Binding-site contacts:
Ligand atom C11 contacts residue GLY68 of chain 1.F at 4.1 Å.
Ligand atom C10 contacts residue GLN34 of chain 1.F at 3.8 Å.
Ligand atom C16 contacts residue PRO124 of chain 1.F at 4.1 Å (hydrophobic).
Ligand atom N1 contacts residue SER97 of chain 1.F at 2.2 Å (h-bond).
Ligand atom C17 contacts residue MET98 of chain 1.F at 3.7 Å (hydrophobic).
Ligand atom C16 contacts residue ILE70 of chain 1.F at 4.3 Å (hydrophobic).
Ligand atom C16 contacts residue SER97 of chain 1.F at 3.1 Å.
Ligand atom C16 contacts residue LEU125 of chain 1.F at 4.2 Å (hydrophobic).
Ligand atom O3 contacts residue SER97 of chain 1.F at 2.3 Å (h-bond).
Ligand atom N2 contacts residue GLY68 of chain 1.F at 4.1 Å.
Ligand atom O1 contacts residue GLN34 of chain 1.F at 3.2 Å (h-bond).
Ligand atom C15 contacts residue ILE70 of chain 1.F at 4.1 Å (hydrophobic).
Ligand atom N1 contacts residue HIS122 of chain 1.F at 3.3 Å.
Ligand atom C17 contacts residue GLY68 of chain 1.F at 3.8 Å.
Ligand atom C17 contacts residue HIS122 of chain 1.F at 3.6 Å.
Ligand atom C14 contacts residue LEU125 of chain 1.F at 3.9 Å (hydrophobic).
Ligand atom C16 contacts residue HIS122 of chain 1.F at 3.7 Å.
Ligand atom C12 contacts residue GLY68 of chain 1.F at 3.6 Å.
Ligand atom O3 contacts residue GLY67 of chain 1.F at 3.4 Å.
Ligand atom N1 contacts residue GLY68 of chain 1.F at 3.9 Å.
Ligand atom C17 contacts residue SER97 of chain 1.F at 1.3 Å.
Ligand atom C17 contacts residue GLY67 of chain 1.F at 4.4 Å.
Ligand atom C13 contacts residue LEU125 of chain 1.F at 4.0 Å (hydrophobic).
Ligand atom C6 contacts residue PRO66 of chain 1.F at 4.1 Å (hydrophobic).
Ligand atom C15 contacts residue SER97 of chain 1.F at 4.2 Å.
Ligand atom C8 contacts residue GLN34 of chain 1.F at 4.1 Å.
Ligand atom O3 contacts residue GLY68 of chain 1.F at 2.7 Å (h-bond).
Ligand atom C17 contacts residue MPD1 of chain 1.UA at 4.2 Å.
Ligand atom N1 contacts residue LEU125 of chain 1.F at 4.1 Å.
Ligand atom C14 contacts residue SER97 of chain 1.F at 3.6 Å.
Ligand atom C16 contacts residue MPD1 of chain 1.UA at 3.6 Å.
Ligand atom C15 contacts residue LEU125 of chain 1.F at 3.9 Å (hydrophobic).
Ligand atom C9 contacts residue GLN34 of chain 1.F at 4.2 Å.
Ligand atom N1 contacts residue MPD1 of chain 1.UA at 4.2 Å.
Ligand atom O3 contacts residue MET98 of chain 1.F at 3.4 Å (h-bond).
Ligand atom C13 contacts residue GLY68 of chain 1.F at 3.3 Å.
Ligand atom C14 contacts residue GLY68 of chain 1.F at 3.4 Å.
Ligand atom C15 contacts residue GLY68 of chain 1.F at 3.9 Å.
Ligand atom N2 contacts residue GLY67 of chain 1.F at 4.0 Å.
Ligand atom C12 contacts residue GLY67 of chain 1.F at 4.3 Å.

The protein below binds the small molecule below.
Small molecule (SMILES): CC[C@H](O)/C=C/C=C(C)/C=C/C(=O)NC(=O)/C=C/C1=CCN1C(=O)O

Sequence of chain 1.F:
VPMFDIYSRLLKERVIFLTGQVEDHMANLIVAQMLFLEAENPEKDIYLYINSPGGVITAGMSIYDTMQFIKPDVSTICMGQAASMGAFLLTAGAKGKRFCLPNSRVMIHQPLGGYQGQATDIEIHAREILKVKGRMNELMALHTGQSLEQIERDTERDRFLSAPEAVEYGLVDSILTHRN